Binding-site contacts:
Ligand atom CA2 contacts residue GLY47 of chain 2.L at 3.1 Å.
Ligand atom C1 contacts residue THR21 of chain 2.L at 3.5 Å.
Ligand atom CA3 contacts residue THR1 of chain 2.L at 2.3 Å.
Ligand atom O1 contacts residue VAL49 of chain 2.L at 3.2 Å (h-bond).
Ligand atom C3 contacts residue LYS33 of chain 2.L at 3.9 Å.
Ligand atom CG3 contacts residue VAL49 of chain 2.L at 3.5 Å (hydrophobic).
Ligand atom CD1 contacts residue VAL49 of chain 2.L at 3.9 Å (hydrophobic).
Ligand atom O3 contacts residue THR1 of chain 2.L at 2.1 Å (h-bond).
Ligand atom C1 contacts residue VAL49 of chain 2.L at 3.9 Å (hydrophobic).
Ligand atom N3 contacts residue THR1 of chain 2.L at 3.3 Å (h-bond).
Ligand atom CB3 contacts residue THR1 of chain 2.L at 3.2 Å.
Ligand atom N3 contacts residue GLY47 of chain 2.L at 2.9 Å (h-bond).
Ligand atom CB2 contacts residue GLY47 of chain 2.L at 3.9 Å.
Ligand atom CB1 contacts residue ASP115 of chain 2.M at 3.8 Å.
Ligand atom O2 contacts residue THR21 of chain 2.L at 3.0 Å (h-bond).
Ligand atom C3 contacts residue THR1 of chain 2.L at 1.2 Å.
Ligand atom CE3 contacts residue LYS32 of chain 2.L at 3.1 Å.
Ligand atom O3 contacts residue GLY47 of chain 2.L at 3.5 Å (h-bond).
Ligand atom O28 contacts residue THR21 of chain 2.L at 3.9 Å.
Ligand atom CA3 contacts residue LYS33 of chain 2.L at 3.9 Å.
Ligand atom O2 contacts residue ALA20 of chain 2.L at 3.3 Å.
Ligand atom CD1 contacts residue GLY119 of chain 2.M at 3.9 Å.
Ligand atom CD4 contacts residue GLY47 of chain 2.L at 3.7 Å.
Ligand atom C2 contacts residue GLY47 of chain 2.L at 3.5 Å.
Ligand atom C19 contacts residue LYS33 of chain 2.L at 3.8 Å.
Ligand atom CB3 contacts residue LYS33 of chain 2.L at 3.9 Å.
Ligand atom C19 contacts residue LYS32 of chain 2.L at 3.7 Å.
Ligand atom O1 contacts residue SER48 of chain 2.L at 3.5 Å.
Ligand atom CA1 contacts residue THR21 of chain 2.L at 3.3 Å.
Ligand atom O1 contacts residue GLY47 of chain 2.L at 3.9 Å.
Ligand atom C19 contacts residue THR45 of chain 2.L at 3.8 Å.
Ligand atom CB1 contacts residue VAL49 of chain 2.L at 3.4 Å (hydrophobic).
Ligand atom N2 contacts residue THR21 of chain 2.L at 2.8 Å (h-bond).
Ligand atom CD1 contacts residue ILE121 of chain 2.M at 3.7 Å (hydrophobic).
Ligand atom CD2 contacts residue ALA27 of chain 2.L at 3.6 Å (hydrophobic).
Ligand atom CB3 contacts residue THR45 of chain 2.L at 3.9 Å.
Ligand atom CG1 contacts residue ASP115 of chain 2.M at 3.4 Å.
Ligand atom CD4 contacts residue SER48 of chain 2.L at 3.9 Å.
Ligand atom CA2 contacts residue THR21 of chain 2.L at 3.9 Å.
Ligand atom CD1 contacts residue ASP115 of chain 2.M at 3.5 Å.

Sequence of chain 2.M:
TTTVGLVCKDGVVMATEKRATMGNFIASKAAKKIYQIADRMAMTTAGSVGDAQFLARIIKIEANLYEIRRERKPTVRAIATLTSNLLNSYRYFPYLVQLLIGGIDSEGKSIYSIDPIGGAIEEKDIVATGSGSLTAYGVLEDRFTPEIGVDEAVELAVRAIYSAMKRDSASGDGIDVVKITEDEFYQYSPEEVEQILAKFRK

Sequence of chain 2.L:
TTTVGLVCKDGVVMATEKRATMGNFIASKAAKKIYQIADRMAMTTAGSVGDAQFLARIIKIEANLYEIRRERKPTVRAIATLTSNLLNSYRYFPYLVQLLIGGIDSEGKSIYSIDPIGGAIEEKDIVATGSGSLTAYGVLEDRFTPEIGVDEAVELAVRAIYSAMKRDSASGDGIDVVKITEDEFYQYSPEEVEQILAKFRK

A small-molecule ligand and the protein it binds are described below.
Small molecule (SMILES): CCCC[C@@H](C=O)NC(=O)[C@H](CC(C)C)NC(=O)[C@H](CC(C)C)NC(C)=O